Sequence of chain 1.B:
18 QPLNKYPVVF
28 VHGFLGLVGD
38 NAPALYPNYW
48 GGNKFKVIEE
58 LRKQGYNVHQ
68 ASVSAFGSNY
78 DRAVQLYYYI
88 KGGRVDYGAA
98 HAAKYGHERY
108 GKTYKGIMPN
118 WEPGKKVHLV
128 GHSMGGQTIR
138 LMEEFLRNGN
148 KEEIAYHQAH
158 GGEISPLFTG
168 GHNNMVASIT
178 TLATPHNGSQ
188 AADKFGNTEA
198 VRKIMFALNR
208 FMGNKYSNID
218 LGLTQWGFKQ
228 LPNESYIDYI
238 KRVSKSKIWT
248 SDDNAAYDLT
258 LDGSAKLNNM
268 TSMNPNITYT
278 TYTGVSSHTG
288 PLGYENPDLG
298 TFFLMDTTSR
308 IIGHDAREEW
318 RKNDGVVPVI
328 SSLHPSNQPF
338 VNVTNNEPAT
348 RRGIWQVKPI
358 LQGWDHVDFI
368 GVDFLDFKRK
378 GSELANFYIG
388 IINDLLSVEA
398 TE

A small-molecule ligand and the protein it binds are described below.
Small molecule (SMILES): CCCCCC(=O)O

Binding-site contacts:
Ligand atom O contacts residue ALA41 of chain 1.B at 4.2 Å.
Ligand atom CB contacts residue LEU42 of chain 1.B at 3.9 Å (hydrophobic).
Ligand atom C contacts residue PRO40 of chain 1.B at 4.3 Å (hydrophobic).
Ligand atom C contacts residue LEU42 of chain 1.B at 3.6 Å (hydrophobic).
Ligand atom CA contacts residue LEU42 of chain 1.B at 3.4 Å (hydrophobic).
Ligand atom O contacts residue LEU42 of chain 1.B at 3.6 Å.
Ligand atom CG contacts residue TYR43 of chain 1.B at 4.3 Å (hydrophobic).
Ligand atom OXT contacts residue LEU42 of chain 1.B at 4.4 Å.
Ligand atom O contacts residue PRO40 of chain 1.B at 3.6 Å.
Ligand atom CD contacts residue TYR43 of chain 1.B at 4.5 Å (hydrophobic).
Ligand atom CA contacts residue PRO40 of chain 1.B at 4.0 Å (hydrophobic).
Ligand atom CG contacts residue LEU42 of chain 1.B at 4.2 Å (hydrophobic).
Ligand atom CD contacts residue LEU42 of chain 1.B at 4.4 Å (hydrophobic).
Ligand atom C6 contacts residue TYR43 of chain 1.B at 4.5 Å (hydrophobic).